Sequence of chain 1.D:
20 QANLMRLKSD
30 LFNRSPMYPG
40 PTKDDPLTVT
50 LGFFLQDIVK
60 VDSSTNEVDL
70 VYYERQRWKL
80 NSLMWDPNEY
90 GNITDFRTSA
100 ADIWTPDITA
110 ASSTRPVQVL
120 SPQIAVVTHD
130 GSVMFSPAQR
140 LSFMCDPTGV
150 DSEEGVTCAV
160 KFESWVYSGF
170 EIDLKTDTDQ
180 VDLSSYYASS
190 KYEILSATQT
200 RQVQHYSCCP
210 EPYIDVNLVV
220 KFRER

Binding-site contacts:
Ligand atom O5 contacts residue ASN91 of chain 1.D at 2.4 Å (h-bond).
Ligand atom O7 contacts residue ASN91 of chain 1.D at 3.2 Å (h-bond).
Ligand atom N2 contacts residue ASN91 of chain 1.D at 2.8 Å (h-bond).
Ligand atom C1 contacts residue ASN91 of chain 1.D at 1.4 Å.
Ligand atom C8 contacts residue ASN91 of chain 1.D at 4.3 Å.
Ligand atom C2 contacts residue ASN91 of chain 1.D at 2.4 Å.
Ligand atom C7 contacts residue ASN91 of chain 1.D at 3.1 Å.
Ligand atom C3 contacts residue ASN91 of chain 1.D at 3.8 Å.
Ligand atom C4 contacts residue ASN91 of chain 1.D at 4.2 Å.
Ligand atom C5 contacts residue ASN91 of chain 1.D at 3.6 Å.

A small-molecule ligand and the protein it binds are described below.
Small molecule (SMILES): CC(=O)N[C@@H]1[C@@H](O)[C@H](O)[C@@H](CO)O[C@H]1O